Sequence of chain 1.A:
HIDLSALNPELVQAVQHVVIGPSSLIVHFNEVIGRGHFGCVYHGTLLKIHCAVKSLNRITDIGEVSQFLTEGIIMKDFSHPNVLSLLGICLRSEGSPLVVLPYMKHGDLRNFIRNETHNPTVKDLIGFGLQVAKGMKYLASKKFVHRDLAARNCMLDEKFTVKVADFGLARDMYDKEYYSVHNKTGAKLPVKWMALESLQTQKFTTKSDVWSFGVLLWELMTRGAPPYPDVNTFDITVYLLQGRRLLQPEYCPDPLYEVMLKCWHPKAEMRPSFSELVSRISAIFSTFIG

The protein below binds the small molecule below.
Small molecule (SMILES): COCCOc1cnc2ccc([C@H](C)c3nnc4c(F)cc(-c5cc(C)no5)cn34)cc2c1

Binding-site contacts:
Ligand atom C5 contacts residue MET164 of chain 1.A at 3.7 Å (hydrophobic).
Ligand atom C13 contacts residue MET164 of chain 1.A at 3.6 Å (hydrophobic).
Ligand atom C24 contacts residue LYS114 of chain 1.A at 3.7 Å.
Ligand atom N1 contacts residue MET113 of chain 1.A at 3.0 Å (h-bond).
Ligand atom O3 contacts residue GLY116 of chain 1.A at 3.5 Å.
Ligand atom N3 contacts residue ALA174 of chain 1.A at 3.4 Å.
Ligand atom N2 contacts residue TYR183 of chain 1.A at 3.4 Å.
Ligand atom C18 contacts residue TYR183 of chain 1.A at 3.6 Å (hydrophobic).
Ligand atom N1 contacts residue ALA61 of chain 1.A at 3.6 Å.
Ligand atom C20 contacts residue TYR183 of chain 1.A at 3.5 Å (hydrophobic).
Ligand atom C1 contacts residue MET113 of chain 1.A at 3.3 Å (hydrophobic).
Ligand atom F1 contacts residue ALA174 of chain 1.A at 3.2 Å.
Ligand atom C22 contacts residue TYR112 of chain 1.A at 3.2 Å (hydrophobic).
Ligand atom C12 contacts residue TYR183 of chain 1.A at 3.6 Å (hydrophobic).
Ligand atom C20 contacts residue ASP117 of chain 1.A at 3.7 Å.
Ligand atom C14 contacts residue TYR183 of chain 1.A at 3.5 Å (hydrophobic).
Ligand atom C2 contacts residue ILE37 of chain 1.A at 3.5 Å (hydrophobic).
Ligand atom C10 contacts residue TYR183 of chain 1.A at 3.6 Å (hydrophobic).
Ligand atom C16 contacts residue TYR183 of chain 1.A at 3.7 Å (hydrophobic).
Ligand atom C4 contacts residue MET164 of chain 1.A at 3.7 Å (hydrophobic).
Ligand atom C19 contacts residue ASP117 of chain 1.A at 3.6 Å.
Ligand atom C9 contacts residue ALA61 of chain 1.A at 3.4 Å (hydrophobic).
Ligand atom C20 contacts residue ARG161 of chain 1.A at 3.4 Å.
Ligand atom C16 contacts residue ARG161 of chain 1.A at 3.2 Å.
Ligand atom C21 contacts residue ASP117 of chain 1.A at 3.5 Å.
Ligand atom C1 contacts residue TYR112 of chain 1.A at 3.6 Å (hydrophobic).
Ligand atom N4 contacts residue TYR183 of chain 1.A at 3.6 Å (h-bond).
Ligand atom C11 contacts residue TYR183 of chain 1.A at 3.4 Å (hydrophobic).
Ligand atom F1 contacts residue ASP175 of chain 1.A at 3.1 Å.
Ligand atom N2 contacts residue MET164 of chain 1.A at 3.5 Å (h-bond).
Ligand atom C21 contacts residue ASN120 of chain 1.A at 3.6 Å.
Ligand atom N3 contacts residue ASP175 of chain 1.A at 3.2 Å (salt-bridge).
Ligand atom C15 contacts residue TYR183 of chain 1.A at 3.5 Å (hydrophobic).
Ligand atom N4 contacts residue ALA179 of chain 1.A at 3.7 Å.
Ligand atom C5 contacts residue ALA61 of chain 1.A at 3.4 Å (hydrophobic).
Ligand atom F1 contacts residue ASN162 of chain 1.A at 3.1 Å.
Ligand atom C13 contacts residue TYR183 of chain 1.A at 3.6 Å (hydrophobic).
Ligand atom O1 contacts residue TYR183 of chain 1.A at 3.7 Å.
Ligand atom O2 contacts residue ILE37 of chain 1.A at 3.4 Å.
Ligand atom C12 contacts residue LEU110 of chain 1.A at 3.6 Å (hydrophobic).